Binding-site contacts:
Ligand atom N2 contacts residue ASN616 of chain 1.C at 2.9 Å (h-bond).
Ligand atom C8 contacts residue ASN616 of chain 1.C at 4.3 Å.
Ligand atom O5 contacts residue ASN616 of chain 1.C at 2.4 Å (h-bond).
Ligand atom O7 contacts residue ASN616 of chain 1.C at 3.2 Å (h-bond).
Ligand atom C7 contacts residue ASN616 of chain 1.C at 3.2 Å.
Ligand atom C5 contacts residue ASN616 of chain 1.C at 3.7 Å.
Ligand atom C8 contacts residue GLN644 of chain 1.C at 4.2 Å.
Ligand atom C2 contacts residue ASN616 of chain 1.C at 2.4 Å.
Ligand atom C3 contacts residue ASN616 of chain 1.C at 3.8 Å.
Ligand atom C4 contacts residue ASN616 of chain 1.C at 4.2 Å.
Ligand atom O5 contacts residue THR618 of chain 1.C at 4.4 Å.
Ligand atom C1 contacts residue ASN616 of chain 1.C at 1.4 Å.

Sequence of chain 1.C:
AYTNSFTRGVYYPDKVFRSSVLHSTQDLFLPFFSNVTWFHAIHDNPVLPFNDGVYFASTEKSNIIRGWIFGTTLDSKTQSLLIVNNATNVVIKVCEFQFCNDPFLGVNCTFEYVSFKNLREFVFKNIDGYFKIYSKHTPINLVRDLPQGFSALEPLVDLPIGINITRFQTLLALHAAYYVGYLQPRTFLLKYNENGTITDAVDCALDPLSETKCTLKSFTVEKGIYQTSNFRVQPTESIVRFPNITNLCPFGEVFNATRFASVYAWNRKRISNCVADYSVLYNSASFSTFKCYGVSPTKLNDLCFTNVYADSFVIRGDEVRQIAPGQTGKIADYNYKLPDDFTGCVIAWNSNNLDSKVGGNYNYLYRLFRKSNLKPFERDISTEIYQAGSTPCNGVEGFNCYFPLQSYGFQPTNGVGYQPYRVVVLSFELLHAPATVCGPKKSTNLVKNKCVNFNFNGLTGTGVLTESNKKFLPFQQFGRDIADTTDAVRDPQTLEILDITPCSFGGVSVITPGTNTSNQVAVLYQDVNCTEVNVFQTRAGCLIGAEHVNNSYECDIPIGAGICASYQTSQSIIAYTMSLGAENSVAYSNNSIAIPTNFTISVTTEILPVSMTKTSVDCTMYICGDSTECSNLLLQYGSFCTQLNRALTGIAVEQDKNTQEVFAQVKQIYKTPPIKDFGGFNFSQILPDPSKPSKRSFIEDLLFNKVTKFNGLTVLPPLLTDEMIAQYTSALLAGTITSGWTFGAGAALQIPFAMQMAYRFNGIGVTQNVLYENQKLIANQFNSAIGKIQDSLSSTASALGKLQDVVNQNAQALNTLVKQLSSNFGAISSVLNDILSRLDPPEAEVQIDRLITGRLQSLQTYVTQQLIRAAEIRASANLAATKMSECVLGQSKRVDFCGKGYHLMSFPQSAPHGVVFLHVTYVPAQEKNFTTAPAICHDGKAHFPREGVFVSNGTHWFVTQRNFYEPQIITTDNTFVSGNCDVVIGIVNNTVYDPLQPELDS

A small-molecule ligand and the protein it binds are described below.
Small molecule (SMILES): CC(=O)N[C@@H]1[C@@H](O)[C@H](O)[C@@H](CO)O[C@H]1O